Sequence of chain 1.D:
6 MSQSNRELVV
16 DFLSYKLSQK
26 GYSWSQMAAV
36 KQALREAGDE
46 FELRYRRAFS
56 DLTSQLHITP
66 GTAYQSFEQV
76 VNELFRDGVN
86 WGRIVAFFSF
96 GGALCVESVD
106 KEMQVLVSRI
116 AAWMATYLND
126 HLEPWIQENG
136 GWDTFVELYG

A protein and the small-molecule ligand that binds it are described below.
Small molecule (SMILES): Cc1ccc(CN(C(=O)N[C@@H](CS(=O)(=O)CC2CCCCC2)C(=O)O)C(=O)c2ccc3c(c2)CCN(Cc2ccccc2-c2ccc(Cl)cc2)C3)cc1

Binding-site contacts:
Ligand atom C1 contacts residue LEU57 of chain 1.D at 3.8 Å (hydrophobic).
Ligand atom C3 contacts residue PHE54 of chain 1.D at 3.7 Å (hydrophobic).
Ligand atom C contacts residue LEU57 of chain 1.D at 3.7 Å (hydrophobic).
Ligand atom C19 contacts residue TRP86 of chain 1.D at 3.8 Å (hydrophobic).
Ligand atom C11 contacts residue TYR50 of chain 1.D at 3.5 Å (hydrophobic).
Ligand atom C28 contacts residue GLY87 of chain 1.D at 3.4 Å.
Ligand atom CL contacts residue ALA91 of chain 1.D at 3.7 Å.
Ligand atom C29 contacts residue GLY87 of chain 1.D at 3.8 Å.
Ligand atom C2 contacts residue LEU57 of chain 1.D at 3.8 Å (hydrophobic).
Ligand atom C21 contacts residue TRP86 of chain 1.D at 3.8 Å (hydrophobic).
Ligand atom C19 contacts residue GLY87 of chain 1.D at 3.8 Å.
Ligand atom C1 contacts residue ALA91 of chain 1.D at 3.4 Å (hydrophobic).
Ligand atom C5 contacts residue LEU57 of chain 1.D at 3.6 Å (hydrophobic).
Ligand atom O5 contacts residue GLY87 of chain 1.D at 3.8 Å.
Ligand atom C33 contacts residue ARG49 of chain 1.D at 3.3 Å.
Ligand atom C4 contacts residue ALA53 of chain 1.D at 3.7 Å (hydrophobic).
Ligand atom O contacts residue GLY87 of chain 1.D at 2.8 Å (h-bond).
Ligand atom C9 contacts residue PHE46 of chain 1.D at 3.7 Å (hydrophobic).
Ligand atom C22 contacts residue TYR144 of chain 1.D at 3.6 Å (hydrophobic).
Ligand atom C40 contacts residue LEU79 of chain 1.D at 3.8 Å (hydrophobic).
Ligand atom CL contacts residue PHE46 of chain 1.D at 3.8 Å.
Ligand atom CL contacts residue PHE95 of chain 1.D at 3.5 Å.
Ligand atom C26 contacts residue TYR50 of chain 1.D at 3.6 Å (hydrophobic).
Ligand atom C32 contacts residue ARG49 of chain 1.D at 3.7 Å.
Ligand atom CL contacts residue PHE54 of chain 1.D at 3.3 Å.
Ligand atom C2 contacts residue LEU79 of chain 1.D at 3.5 Å (hydrophobic).
Ligand atom C1 contacts residue PHE95 of chain 1.D at 3.7 Å (hydrophobic).
Ligand atom C12 contacts residue TYR50 of chain 1.D at 3.5 Å (hydrophobic).
Ligand atom O contacts residue TRP86 of chain 1.D at 3.6 Å (h-bond).
Ligand atom C22 contacts residue PHE140 of chain 1.D at 3.6 Å (hydrophobic).
Ligand atom C37 contacts residue LEU79 of chain 1.D at 3.6 Å (hydrophobic).
Ligand atom C11 contacts residue PHE46 of chain 1.D at 3.3 Å (hydrophobic).
Ligand atom O5 contacts residue ASN85 of chain 1.D at 3.4 Å (h-bond).
Ligand atom O contacts residue ASN85 of chain 1.D at 3.2 Å (h-bond).
Ligand atom C3 contacts residue ALA53 of chain 1.D at 3.7 Å (hydrophobic).
Ligand atom C31 contacts residue ALA42 of chain 1.D at 3.2 Å (hydrophobic).
Ligand atom C21 contacts residue PHE140 of chain 1.D at 3.7 Å (hydrophobic).
Ligand atom C4 contacts residue LEU57 of chain 1.D at 3.5 Å (hydrophobic).
Ligand atom C3 contacts residue LEU57 of chain 1.D at 3.5 Å (hydrophobic).
Ligand atom C40 contacts residue GLU78 of chain 1.D at 3.8 Å.